The protein below binds the small molecule below.
Small molecule (SMILES): CC(=O)N[C@H]1[C@@H](O[P](=O)(O)O[P](=O)(O)OC[C@H]2O[C@@H](n3ccc(=O)[nH]c3=O)[C@H](O)[C@@H]2O)O[C@H](CO)[C@@H](O)[C@@H]1O

Binding-site contacts:
Ligand atom O4' contacts residue ASP305 of chain 1.A at 2.9 Å (salt-bridge).
Ligand atom O2B contacts residue EDO1 of chain 1.N at 3.1 Å (h-bond).
Ligand atom O2 contacts residue LYS160 of chain 1.A at 3.1 Å (salt-bridge).
Ligand atom O4 contacts residue LEU124 of chain 1.A at 2.8 Å (h-bond).
Ligand atom O1A contacts residue VAL163 of chain 1.A at 3.0 Å (h-bond).
Ligand atom O2B contacts residue ARG120 of chain 1.A at 2.8 Å (salt-bridge).
Ligand atom O7' contacts residue TRP95 of chain 1.A at 3.5 Å.
Ligand atom C6' contacts residue EDO1 of chain 1.O at 3.5 Å.
Ligand atom C3' contacts residue ASP305 of chain 1.A at 3.5 Å.
Ligand atom C5 contacts residue PRO121 of chain 1.A at 3.4 Å (hydrophobic).
Ligand atom O2A contacts residue SER162 of chain 1.A at 2.7 Å (h-bond).
Ligand atom N3 contacts residue ASP123 of chain 1.A at 2.8 Å (salt-bridge).
Ligand atom C5 contacts residue SER162 of chain 1.A at 3.3 Å.
Ligand atom O4 contacts residue ASP123 of chain 1.A at 3.3 Å (salt-bridge).
Ligand atom C4 contacts residue PRO121 of chain 1.A at 3.0 Å (hydrophobic).
Ligand atom O4 contacts residue PRO121 of chain 1.A at 3.3 Å (h-bond).
Ligand atom C3B contacts residue ILE327 of chain 1.A at 3.2 Å (hydrophobic).
Ligand atom O3B contacts residue ILE327 of chain 1.A at 2.7 Å (h-bond).
Ligand atom C4' contacts residue ASP305 of chain 1.A at 3.2 Å.
Ligand atom O1B contacts residue GLY164 of chain 1.A at 2.9 Å (h-bond).
Ligand atom O6' contacts residue EDO1 of chain 1.O at 2.6 Å (h-bond).
Ligand atom C6' contacts residue THR304 of chain 1.A at 3.5 Å.
Ligand atom O7' contacts residue ASN23 of chain 1.A at 3.2 Å.
Ligand atom C7' contacts residue ASN23 of chain 1.A at 3.1 Å.
Ligand atom O3' contacts residue ASP305 of chain 1.A at 2.7 Å (salt-bridge).
Ligand atom O1B contacts residue EDO1 of chain 1.N at 3.1 Å (h-bond).
Ligand atom O2' contacts residue ARG120 of chain 1.A at 3.5 Å.
Ligand atom C4 contacts residue ASP123 of chain 1.A at 3.5 Å.
Ligand atom C8' contacts residue ASN23 of chain 1.A at 3.3 Å.
Ligand atom O2' contacts residue PRO121 of chain 1.A at 3.5 Å.
Ligand atom O1' contacts residue ARG120 of chain 1.A at 3.3 Å (salt-bridge).
Ligand atom O4' contacts residue THR304 of chain 1.A at 3.5 Å.
Ligand atom C6 contacts residue SER162 of chain 1.A at 3.6 Å.
Ligand atom O2A contacts residue GLY164 of chain 1.A at 3.5 Å (h-bond).
Ligand atom O3' contacts residue ASN23 of chain 1.A at 3.1 Å (h-bond).
Ligand atom C5B contacts residue ILE327 of chain 1.A at 3.6 Å (hydrophobic).
Ligand atom O1A contacts residue EDO1 of chain 1.O at 2.9 Å (h-bond).
Ligand atom C5B contacts residue EDO1 of chain 1.O at 3.0 Å.
Ligand atom O4 contacts residue VAL122 of chain 1.A at 3.3 Å.
Ligand atom N3 contacts residue PRO121 of chain 1.A at 3.3 Å (h-bond).

Sequence of chain 1.A:
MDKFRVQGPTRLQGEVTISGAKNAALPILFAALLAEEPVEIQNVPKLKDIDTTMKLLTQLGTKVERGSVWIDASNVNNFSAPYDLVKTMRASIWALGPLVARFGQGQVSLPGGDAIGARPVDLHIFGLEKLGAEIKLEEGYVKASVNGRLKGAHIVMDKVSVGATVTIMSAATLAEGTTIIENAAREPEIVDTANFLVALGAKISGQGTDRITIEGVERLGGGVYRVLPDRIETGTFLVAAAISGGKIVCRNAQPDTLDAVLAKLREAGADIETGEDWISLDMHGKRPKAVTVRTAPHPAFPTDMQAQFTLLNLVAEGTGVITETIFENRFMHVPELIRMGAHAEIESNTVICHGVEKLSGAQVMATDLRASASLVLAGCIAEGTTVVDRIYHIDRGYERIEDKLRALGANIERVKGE